Sequence of chain 1.A:
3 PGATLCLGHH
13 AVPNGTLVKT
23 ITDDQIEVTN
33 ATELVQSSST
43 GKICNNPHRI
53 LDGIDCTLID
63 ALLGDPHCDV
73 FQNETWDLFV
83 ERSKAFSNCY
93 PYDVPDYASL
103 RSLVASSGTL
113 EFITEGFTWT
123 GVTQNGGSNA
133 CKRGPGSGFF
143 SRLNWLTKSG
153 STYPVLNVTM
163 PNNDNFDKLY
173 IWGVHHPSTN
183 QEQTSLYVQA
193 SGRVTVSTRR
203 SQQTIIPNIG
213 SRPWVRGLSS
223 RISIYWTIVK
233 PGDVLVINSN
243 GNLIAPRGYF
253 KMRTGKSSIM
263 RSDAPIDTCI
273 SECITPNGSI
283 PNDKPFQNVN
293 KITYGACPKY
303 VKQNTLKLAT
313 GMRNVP

Sequence of chain 1.G:
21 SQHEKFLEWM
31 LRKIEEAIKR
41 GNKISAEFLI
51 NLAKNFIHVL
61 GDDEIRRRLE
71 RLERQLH

A small-molecule ligand and the protein it binds are described below.
Small molecule (SMILES): CC(=O)N[C@H]1[C@H](O[C@H]2[C@H](O)[C@@H](NC(C)=O)CO[C@@H]2CO)O[C@H](CO)[C@@H](O)[C@@H]1O

Binding-site contacts:
Ligand atom C1 contacts residue ASN32 of chain 1.A at 1.4 Å.
Ligand atom N2 contacts residue ASN32 of chain 1.A at 2.8 Å (h-bond).
Ligand atom C3 contacts residue ASN32 of chain 1.A at 3.7 Å.
Ligand atom C6 contacts residue ASN55 of chain 1.G at 4.2 Å.
Ligand atom O7 contacts residue ASN55 of chain 1.G at 4.5 Å.
Ligand atom O5 contacts residue ASN32 of chain 1.A at 2.4 Å (h-bond).
Ligand atom C4 contacts residue ASN32 of chain 1.A at 4.2 Å.
Ligand atom C8 contacts residue VAL14 of chain 1.A at 4.1 Å (hydrophobic).
Ligand atom O7 contacts residue ASN32 of chain 1.A at 3.6 Å (h-bond).
Ligand atom O4 contacts residue LYS54 of chain 1.G at 3.3 Å (salt-bridge).
Ligand atom C8 contacts residue ASN16 of chain 1.A at 4.2 Å.
Ligand atom C7 contacts residue ASN32 of chain 1.A at 3.4 Å.
Ligand atom C8 contacts residue THR31 of chain 1.A at 3.6 Å.
Ligand atom C6 contacts residue ASN51 of chain 1.G at 4.2 Å.
Ligand atom C2 contacts residue ASN32 of chain 1.A at 2.4 Å.
Ligand atom C5 contacts residue ASN32 of chain 1.A at 3.7 Å.
Ligand atom C8 contacts residue ASN32 of chain 1.A at 4.3 Å.
Ligand atom C7 contacts residue THR31 of chain 1.A at 4.2 Å.